Binding-site contacts:
Ligand atom N3 contacts residue TRP30 of chain 1.A at 3.5 Å.
Ligand atom C6 contacts residue TRP76 of chain 1.A at 3.4 Å (hydrophobic).
Ligand atom C8 contacts residue TRP76 of chain 1.A at 3.8 Å (hydrophobic).
Ligand atom N3 contacts residue TRP76 of chain 1.A at 3.7 Å.
Ligand atom C8 contacts residue TRP30 of chain 1.A at 3.4 Å (hydrophobic).
Ligand atom O6 contacts residue MET75 of chain 1.A at 3.3 Å.
Ligand atom C6 contacts residue TRP30 of chain 1.A at 3.6 Å (hydrophobic).
Ligand atom C4 contacts residue TRP76 of chain 1.A at 3.6 Å (hydrophobic).
Ligand atom C2 contacts residue TRP76 of chain 1.A at 3.8 Å (hydrophobic).
Ligand atom C5 contacts residue TRP76 of chain 1.A at 3.7 Å (hydrophobic).
Ligand atom C1' contacts residue TRP30 of chain 1.A at 3.4 Å (hydrophobic).
Ligand atom N1 contacts residue GLU77 of chain 1.A at 2.7 Å (salt-bridge).
Ligand atom C2 contacts residue GLU77 of chain 1.A at 3.5 Å.
Ligand atom O1C contacts residue LYS136 of chain 1.A at 3.6 Å.
Ligand atom O6 contacts residue TRP30 of chain 1.A at 3.6 Å.
Ligand atom C2' contacts residue TRP76 of chain 1.A at 3.8 Å (hydrophobic).
Ligand atom O2B contacts residue LYS136 of chain 1.A at 2.5 Å (salt-bridge).
Ligand atom O1A contacts residue ARG131 of chain 1.A at 2.8 Å (salt-bridge).
Ligand atom N7 contacts residue TRP76 of chain 1.A at 3.5 Å.
Ligand atom N2 contacts residue GLU77 of chain 1.A at 3.1 Å (salt-bridge).
Ligand atom C5 contacts residue TRP30 of chain 1.A at 3.5 Å (hydrophobic).
Ligand atom N1 contacts residue TRP76 of chain 1.A at 3.5 Å.
Ligand atom CM7 contacts residue TRP30 of chain 1.A at 3.8 Å (hydrophobic).
Ligand atom O2B contacts residue ARG131 of chain 1.A at 3.5 Å (salt-bridge).
Ligand atom N9 contacts residue TRP76 of chain 1.A at 3.8 Å.
Ligand atom O2C contacts residue SER181 of chain 1.A at 3.7 Å.
Ligand atom N7 contacts residue TRP30 of chain 1.A at 3.5 Å.
Ligand atom O1B contacts residue ARG131 of chain 1.A at 3.1 Å (salt-bridge).
Ligand atom N1 contacts residue TRP30 of chain 1.A at 3.6 Å.
Ligand atom O6 contacts residue TRP76 of chain 1.A at 2.8 Å (h-bond).
Ligand atom O3A contacts residue LYS136 of chain 1.A at 3.1 Å (salt-bridge).
Ligand atom PB contacts residue LYS136 of chain 1.A at 3.4 Å.
Ligand atom N9 contacts residue TRP30 of chain 1.A at 3.3 Å (h-bond).
Ligand atom O6 contacts residue GLU77 of chain 1.A at 3.7 Å.
Ligand atom C4 contacts residue TRP30 of chain 1.A at 3.5 Å (hydrophobic).
Ligand atom C2 contacts residue TRP30 of chain 1.A at 3.7 Å (hydrophobic).
Ligand atom CM7 contacts residue TRP76 of chain 1.A at 3.7 Å (hydrophobic).
Ligand atom C6 contacts residue GLU77 of chain 1.A at 3.7 Å.
Ligand atom O4' contacts residue TRP30 of chain 1.A at 3.2 Å.
Ligand atom O1C contacts residue GLY182 of chain 1.A at 3.4 Å (h-bond).

The small molecule below binds the protein below.
Small molecule (SMILES): C[n+]1cn([C@@H]2O[C@H](CO[P](=O)(O)O[P](=O)(O)OP(=O)(O)O)[C@@H](O)[C@H]2O)c2nc(N)[nH]c(=O)c21

Sequence of chain 1.A:
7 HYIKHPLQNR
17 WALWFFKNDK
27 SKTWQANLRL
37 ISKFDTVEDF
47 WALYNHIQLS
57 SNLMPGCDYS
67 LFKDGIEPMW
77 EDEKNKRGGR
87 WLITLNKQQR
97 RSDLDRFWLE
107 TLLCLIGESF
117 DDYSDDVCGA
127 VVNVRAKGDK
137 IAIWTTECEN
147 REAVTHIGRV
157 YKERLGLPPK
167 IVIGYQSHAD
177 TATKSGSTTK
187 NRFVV